Binding-site contacts:
Ligand atom C1 contacts residue ASN12 of chain 36.A at 2.1 Å.
Ligand atom O5 contacts residue ASN12 of chain 36.A at 2.6 Å (h-bond).
Ligand atom N2 contacts residue ASN12 of chain 36.A at 4.0 Å.
Ligand atom C7 contacts residue ASN12 of chain 36.A at 4.3 Å.
Ligand atom C5 contacts residue ASN12 of chain 36.A at 3.9 Å.
Ligand atom C2 contacts residue ASN12 of chain 36.A at 3.5 Å.
Ligand atom O7 contacts residue ASN12 of chain 36.A at 4.2 Å.

A protein and the small-molecule ligand that binds it are described below.
Small molecule (SMILES): CC(=O)N[C@H]1[C@H](O[C@H]2[C@H](O)[C@@H](NC(C)=O)CO[C@@H]2CO)O[C@H](CO)[C@@H](O)[C@@H]1O

Sequence of chain 36.A:
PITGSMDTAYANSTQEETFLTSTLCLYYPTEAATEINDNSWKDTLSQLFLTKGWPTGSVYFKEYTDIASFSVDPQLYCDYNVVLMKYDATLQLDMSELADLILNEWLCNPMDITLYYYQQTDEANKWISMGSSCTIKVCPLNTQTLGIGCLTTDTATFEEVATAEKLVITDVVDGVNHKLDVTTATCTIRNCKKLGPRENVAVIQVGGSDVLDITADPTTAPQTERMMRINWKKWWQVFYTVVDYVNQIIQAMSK